Binding-site contacts:
Ligand atom C5 contacts residue LEU31 of chain 18.A at 4.5 Å (hydrophobic).
Ligand atom C1 contacts residue SER27 of chain 18.A at 4.2 Å.
Ligand atom C6 contacts residue 2MY1 of chain 8.I at 1.6 Å.
Ligand atom C8 contacts residue ARG59 of chain 8.A at 3.6 Å.
Ligand atom C5 contacts residue 2MY1 of chain 8.I at 2.4 Å.
Ligand atom O1 contacts residue ARG59 of chain 18.A at 3.8 Å.
Ligand atom C2 contacts residue LEU81 of chain 8.A at 4.4 Å (hydrophobic).
Ligand atom C3 contacts residue LEU24 of chain 18.A at 4.1 Å (hydrophobic).
Ligand atom C6 contacts residue SER27 of chain 18.A at 3.2 Å.
Ligand atom C3 contacts residue LEU81 of chain 18.A at 3.6 Å (hydrophobic).
Ligand atom C3 contacts residue LEU81 of chain 8.A at 3.9 Å (hydrophobic).
Ligand atom C2 contacts residue 2MY1 of chain 8.I at 0.9 Å.
Ligand atom C4 contacts residue LEU24 of chain 18.A at 4.0 Å (hydrophobic).
Ligand atom C7 contacts residue TYR28 of chain 8.A at 4.5 Å (hydrophobic).
Ligand atom C8 contacts residue ARG59 of chain 18.A at 3.9 Å.
Ligand atom C7 contacts residue 2MY1 of chain 8.I at 0.8 Å.
Ligand atom C3 contacts residue 2MY1 of chain 8.I at 0.8 Å.
Ligand atom C4 contacts residue 2MY1 of chain 8.I at 1.6 Å.
Ligand atom C4 contacts residue TYR28 of chain 18.A at 3.3 Å (hydrophobic).
Ligand atom C7 contacts residue LEU24 of chain 18.A at 4.3 Å (hydrophobic).
Ligand atom C4 contacts residue SER27 of chain 18.A at 4.0 Å.
Ligand atom C5 contacts residue TYR28 of chain 18.A at 3.6 Å (hydrophobic).
Ligand atom C3 contacts residue TYR28 of chain 18.A at 4.1 Å (hydrophobic).
Ligand atom C7 contacts residue LEU81 of chain 8.A at 4.2 Å (hydrophobic).
Ligand atom C5 contacts residue SER27 of chain 18.A at 3.2 Å.
Ligand atom O1 contacts residue 2MY1 of chain 8.I at 1.1 Å.
Ligand atom C8 contacts residue SER27 of chain 18.A at 3.2 Å.
Ligand atom C7 contacts residue LEU81 of chain 18.A at 3.8 Å (hydrophobic).
Ligand atom C2 contacts residue LEU81 of chain 18.A at 4.1 Å (hydrophobic).
Ligand atom O1 contacts residue ARG59 of chain 8.A at 4.4 Å.
Ligand atom C1 contacts residue 2MY1 of chain 8.I at 1.1 Å.
Ligand atom C8 contacts residue 2MY1 of chain 8.I at 2.1 Å.

Sequence of chain 8.A:
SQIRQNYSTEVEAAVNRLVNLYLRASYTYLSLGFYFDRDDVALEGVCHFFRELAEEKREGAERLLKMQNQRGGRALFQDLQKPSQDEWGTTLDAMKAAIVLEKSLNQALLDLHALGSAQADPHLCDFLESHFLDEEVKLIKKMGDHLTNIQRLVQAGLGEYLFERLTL

Sequence of chain 18.A:
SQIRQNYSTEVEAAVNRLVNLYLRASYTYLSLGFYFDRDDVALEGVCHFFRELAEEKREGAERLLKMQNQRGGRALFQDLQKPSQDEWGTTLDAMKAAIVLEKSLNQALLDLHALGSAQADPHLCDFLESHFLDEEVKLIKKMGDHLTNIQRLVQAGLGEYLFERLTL

A protein and the small-molecule ligand that binds it are described below.
Small molecule (SMILES): Cc1cccc(C)c1O